A small-molecule ligand and the protein it binds are described below.
Small molecule (SMILES): CC(=O)N[C@@H]1[C@@H](O)[C@H](O)[C@@H](CO)O[C@H]1O

Binding-site contacts:
Ligand atom C5 contacts residue ASN140 of chain 1.C at 3.5 Å.
Ligand atom C7 contacts residue ASN140 of chain 1.C at 3.5 Å.
Ligand atom N2 contacts residue ASN140 of chain 1.C at 3.1 Å (h-bond).
Ligand atom C3 contacts residue ASN140 of chain 1.C at 3.8 Å.
Ligand atom C1 contacts residue ASN140 of chain 1.C at 1.4 Å.
Ligand atom C2 contacts residue ASN140 of chain 1.C at 2.5 Å.
Ligand atom O5 contacts residue ASN140 of chain 1.C at 2.1 Å (h-bond).
Ligand atom O7 contacts residue ASN140 of chain 1.C at 3.3 Å (h-bond).
Ligand atom C6 contacts residue ASN140 of chain 1.C at 4.4 Å.
Ligand atom C4 contacts residue ASN140 of chain 1.C at 4.1 Å.

Sequence of chain 1.C:
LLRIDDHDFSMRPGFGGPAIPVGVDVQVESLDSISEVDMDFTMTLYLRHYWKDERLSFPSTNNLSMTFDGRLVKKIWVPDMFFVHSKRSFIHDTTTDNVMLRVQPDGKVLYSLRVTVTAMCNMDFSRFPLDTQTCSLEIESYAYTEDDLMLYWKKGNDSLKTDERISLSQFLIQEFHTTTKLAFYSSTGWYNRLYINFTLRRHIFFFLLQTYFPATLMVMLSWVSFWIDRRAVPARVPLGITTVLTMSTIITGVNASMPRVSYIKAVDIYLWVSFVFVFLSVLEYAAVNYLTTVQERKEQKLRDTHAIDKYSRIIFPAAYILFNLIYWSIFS